Sequence of chain 1.B:
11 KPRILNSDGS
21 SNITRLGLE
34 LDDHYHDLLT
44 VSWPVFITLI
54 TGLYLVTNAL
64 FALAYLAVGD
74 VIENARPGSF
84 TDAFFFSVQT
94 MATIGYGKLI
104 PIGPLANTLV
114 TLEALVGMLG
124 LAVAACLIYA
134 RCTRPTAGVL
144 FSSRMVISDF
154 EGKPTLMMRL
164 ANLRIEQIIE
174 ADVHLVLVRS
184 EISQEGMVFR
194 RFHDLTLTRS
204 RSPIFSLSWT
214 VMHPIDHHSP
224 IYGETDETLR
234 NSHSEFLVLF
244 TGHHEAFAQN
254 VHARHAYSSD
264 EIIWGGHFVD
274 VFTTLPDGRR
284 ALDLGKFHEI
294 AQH

Binding-site contacts:
Ligand atom C02 contacts residue CYS129 of chain 1.A at 3.2 Å (hydrophobic).
Ligand atom S03 contacts residue CYS129 of chain 1.A at 3.5 Å (h-bond).
Ligand atom S03 contacts residue ILE131 of chain 1.B at 3.6 Å.
Ligand atom S01 contacts residue TYR38 of chain 1.A at 4.1 Å.
Ligand atom S03 contacts residue VAL126 of chain 1.A at 3.6 Å.
Ligand atom S03 contacts residue CYS135 of chain 1.B at 2.1 Å (h-bond).
Ligand atom C02 contacts residue CYS135 of chain 1.B at 3.2 Å (hydrophobic).
Ligand atom S01 contacts residue CYS129 of chain 1.A at 2.1 Å (h-bond).
Ligand atom S01 contacts residue LEU130 of chain 1.A at 3.6 Å.
Ligand atom C02 contacts residue LEU130 of chain 1.A at 3.8 Å (hydrophobic).
Ligand atom C02 contacts residue VAL126 of chain 1.A at 3.7 Å (hydrophobic).
Ligand atom S01 contacts residue CYS135 of chain 1.B at 3.6 Å.

Sequence of chain 1.A:
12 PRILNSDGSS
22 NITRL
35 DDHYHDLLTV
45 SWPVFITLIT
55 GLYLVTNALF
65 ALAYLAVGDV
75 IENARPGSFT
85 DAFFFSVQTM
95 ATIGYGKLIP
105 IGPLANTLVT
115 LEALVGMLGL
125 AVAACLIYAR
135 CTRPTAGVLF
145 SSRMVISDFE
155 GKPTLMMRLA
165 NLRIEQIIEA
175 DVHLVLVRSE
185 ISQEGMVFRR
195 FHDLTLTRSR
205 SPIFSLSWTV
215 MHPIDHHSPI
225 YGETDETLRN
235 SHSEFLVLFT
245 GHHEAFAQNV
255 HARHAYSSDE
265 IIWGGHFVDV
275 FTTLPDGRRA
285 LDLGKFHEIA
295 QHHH

This protein binds this small molecule.
Small molecule (SMILES): CS(=O)(=O)SCSS(C)(=O)=O